Binding-site contacts:
Ligand atom CAG contacts residue PHE137 of chain 6.A at 3.7 Å (hydrophobic).
Ligand atom CAH contacts residue GLN202 of chain 6.A at 3.7 Å.
Ligand atom OAB contacts residue ILE113 of chain 6.A at 3.2 Å (h-bond).
Ligand atom CAU contacts residue TYR201 of chain 6.A at 3.8 Å (hydrophobic).
Ligand atom CAI contacts residue THR114 of chain 6.A at 3.8 Å.
Ligand atom CAC contacts residue PHE233 of chain 6.A at 3.1 Å (hydrophobic).
Ligand atom CAD contacts residue ASN228 of chain 6.A at 3.5 Å.
Ligand atom OAW contacts residue MET195 of chain 6.A at 3.5 Å.
Ligand atom NBE contacts residue TRP203 of chain 6.A at 3.2 Å.
Ligand atom CAD contacts residue GLN202 of chain 6.A at 3.5 Å.
Ligand atom CAC contacts residue PHE137 of chain 6.A at 3.8 Å (hydrophobic).
Ligand atom CAR contacts residue PHE135 of chain 6.A at 3.4 Å (hydrophobic).
Ligand atom CAK contacts residue MET195 of chain 6.A at 3.6 Å (hydrophobic).
Ligand atom CAI contacts residue ASP112 of chain 6.A at 3.5 Å.
Ligand atom CAU contacts residue TRP203 of chain 6.A at 3.7 Å (hydrophobic).
Ligand atom CAN contacts residue PHE155 of chain 6.A at 3.6 Å (hydrophobic).
Ligand atom CAT contacts residue TYR201 of chain 6.A at 3.5 Å (hydrophobic).
Ligand atom CAM contacts residue ILE24 of chain 6.C at 3.7 Å (hydrophobic).
Ligand atom CAM contacts residue VAL192 of chain 6.A at 3.3 Å (hydrophobic).
Ligand atom CAZ contacts residue MET195 of chain 6.A at 3.9 Å (hydrophobic).
Ligand atom CAU contacts residue ASN228 of chain 6.A at 3.6 Å.
Ligand atom CAH contacts residue TRP203 of chain 6.A at 3.5 Å (hydrophobic).
Ligand atom CBC contacts residue TRP203 of chain 6.A at 3.2 Å (hydrophobic).
Ligand atom OAB contacts residue ASP112 of chain 6.A at 3.5 Å.
Ligand atom CAK contacts residue VAL192 of chain 6.A at 3.1 Å (hydrophobic).
Ligand atom CAJ contacts residue ILE111 of chain 6.A at 3.3 Å (hydrophobic).
Ligand atom CAE contacts residue THR114 of chain 6.A at 3.5 Å.
Ligand atom OAW contacts residue ILE111 of chain 6.A at 3.6 Å.
Ligand atom CAG contacts residue PHE233 of chain 6.A at 3.2 Å (hydrophobic).
Ligand atom CAH contacts residue ASN228 of chain 6.A at 3.2 Å.
Ligand atom CAX contacts residue TRP203 of chain 6.A at 3.6 Å (hydrophobic).
Ligand atom CAE contacts residue ASP112 of chain 6.A at 3.7 Å.
Ligand atom CAA contacts residue PRO177 of chain 6.A at 3.8 Å (hydrophobic).
Ligand atom CAA contacts residue ILE24 of chain 6.C at 3.8 Å (hydrophobic).
Ligand atom CBC contacts residue ASN228 of chain 6.A at 3.9 Å.
Ligand atom NBE contacts residue ASN228 of chain 6.A at 3.9 Å.
Ligand atom CAY contacts residue PHE155 of chain 6.A at 3.8 Å (hydrophobic).
Ligand atom CAI contacts residue TRP203 of chain 6.A at 3.6 Å (hydrophobic).
Ligand atom CAP contacts residue ILE111 of chain 6.A at 3.8 Å (hydrophobic).
Ligand atom CAL contacts residue ILE111 of chain 6.A at 3.6 Å (hydrophobic).

The small molecule below binds the protein below.
Small molecule (SMILES): Cc1cccc(-c2ccc(OCCCCCN3CCN(c4ccncc4)C3=O)cc2)c1

Sequence of chain 6.A:
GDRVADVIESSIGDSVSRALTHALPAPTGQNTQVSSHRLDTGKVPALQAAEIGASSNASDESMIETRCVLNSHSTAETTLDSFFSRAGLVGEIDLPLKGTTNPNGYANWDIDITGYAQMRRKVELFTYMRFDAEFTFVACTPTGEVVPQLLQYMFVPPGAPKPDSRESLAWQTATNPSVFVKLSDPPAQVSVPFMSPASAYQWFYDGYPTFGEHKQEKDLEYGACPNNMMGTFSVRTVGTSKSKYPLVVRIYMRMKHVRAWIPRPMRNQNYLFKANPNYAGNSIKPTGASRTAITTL

Sequence of chain 6.C:
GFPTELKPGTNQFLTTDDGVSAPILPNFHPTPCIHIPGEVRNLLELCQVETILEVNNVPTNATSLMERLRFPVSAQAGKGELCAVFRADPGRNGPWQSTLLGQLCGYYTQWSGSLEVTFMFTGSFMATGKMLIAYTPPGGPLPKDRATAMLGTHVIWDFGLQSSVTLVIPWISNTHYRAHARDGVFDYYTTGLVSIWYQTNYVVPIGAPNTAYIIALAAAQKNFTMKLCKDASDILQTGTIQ